Binding-site contacts:
Ligand atom C15 contacts residue TRP145 of chain 1.B at 3.6 Å (hydrophobic).
Ligand atom C19 contacts residue GLN36 of chain 1.C at 3.3 Å.
Ligand atom C20 contacts residue GLN36 of chain 1.C at 3.2 Å.
Ligand atom C4 contacts residue CYS189 of chain 1.B at 3.8 Å (hydrophobic).
Ligand atom C7 contacts residue CYS189 of chain 1.B at 3.8 Å (hydrophobic).
Ligand atom C12 contacts residue TYR53 of chain 1.C at 3.6 Å (hydrophobic).
Ligand atom C7 contacts residue ILE116 of chain 1.C at 3.6 Å (hydrophobic).
Ligand atom C19 contacts residue TYR91 of chain 1.B at 3.3 Å (hydrophobic).
Ligand atom C19 contacts residue TRP145 of chain 1.B at 3.9 Å (hydrophobic).
Ligand atom C2 contacts residue CYS188 of chain 1.B at 3.8 Å (hydrophobic).
Ligand atom C18 contacts residue TRP145 of chain 1.B at 3.4 Å (hydrophobic).
Ligand atom C20 contacts residue TYR53 of chain 1.C at 3.6 Å (hydrophobic).
Ligand atom C22 contacts residue SER165 of chain 1.C at 3.9 Å.
Ligand atom C21 contacts residue TYR53 of chain 1.C at 3.3 Å (hydrophobic).
Ligand atom C9 contacts residue TRP145 of chain 1.B at 3.5 Å (hydrophobic).
Ligand atom C3 contacts residue ILE116 of chain 1.C at 3.8 Å (hydrophobic).
Ligand atom C4 contacts residue MET114 of chain 1.C at 3.3 Å (hydrophobic).
Ligand atom C23 contacts residue TYR186 of chain 1.B at 3.9 Å (hydrophobic).
Ligand atom C14 contacts residue TYR193 of chain 1.B at 3.5 Å (hydrophobic).
Ligand atom C3 contacts residue MET114 of chain 1.C at 3.9 Å (hydrophobic).
Ligand atom C17 contacts residue TYR53 of chain 1.C at 3.9 Å (hydrophobic).
Ligand atom C23 contacts residue TYR91 of chain 1.B at 3.3 Å (hydrophobic).
Ligand atom C19 contacts residue TYR53 of chain 1.C at 3.9 Å (hydrophobic).
Ligand atom C2 contacts residue ILE116 of chain 1.C at 3.6 Å (hydrophobic).
Ligand atom C2 contacts residue CYS189 of chain 1.B at 3.6 Å (hydrophobic).
Ligand atom C1 contacts residue CYS188 of chain 1.B at 3.8 Å (hydrophobic).
Ligand atom C5 contacts residue VAL106 of chain 1.C at 3.8 Å (hydrophobic).
Ligand atom C14 contacts residue TRP145 of chain 1.B at 3.1 Å (hydrophobic).
Ligand atom C18 contacts residue TYR91 of chain 1.B at 3.9 Å (hydrophobic).
Ligand atom C10 contacts residue TRP145 of chain 1.B at 3.3 Å (hydrophobic).
Ligand atom C3 contacts residue CYS188 of chain 1.B at 3.7 Å (hydrophobic).
Ligand atom C22 contacts residue TYR53 of chain 1.C at 3.5 Å (hydrophobic).
Ligand atom C6 contacts residue ILE116 of chain 1.C at 3.9 Å (hydrophobic).
Ligand atom C7 contacts residue TYR193 of chain 1.B at 3.6 Å (hydrophobic).
Ligand atom C3 contacts residue CYS189 of chain 1.B at 3.6 Å (hydrophobic).
Ligand atom O3 contacts residue TYR186 of chain 1.B at 3.0 Å.
Ligand atom C6 contacts residue TYR193 of chain 1.B at 3.4 Å (hydrophobic).
Ligand atom C13 contacts residue TYR193 of chain 1.B at 3.8 Å (hydrophobic).
Ligand atom C21 contacts residue SER165 of chain 1.C at 3.5 Å.
Ligand atom O2 contacts residue CYS188 of chain 1.B at 3.4 Å.

This protein binds this small molecule.
Small molecule (SMILES): C[N+]1(C[C@H](O)c2ccccc2)[C@@H]2CC[C@H]1CC(OC(=O)c1ccccc1)C2

Sequence of chain 1.B:
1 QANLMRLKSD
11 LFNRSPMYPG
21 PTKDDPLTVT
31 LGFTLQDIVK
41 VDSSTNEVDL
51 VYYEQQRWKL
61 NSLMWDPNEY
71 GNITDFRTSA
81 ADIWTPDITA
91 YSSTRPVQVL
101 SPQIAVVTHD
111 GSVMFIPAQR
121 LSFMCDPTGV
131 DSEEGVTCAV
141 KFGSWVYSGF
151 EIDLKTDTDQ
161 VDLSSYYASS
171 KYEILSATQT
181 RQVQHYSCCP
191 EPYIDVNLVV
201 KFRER

Sequence of chain 1.C:
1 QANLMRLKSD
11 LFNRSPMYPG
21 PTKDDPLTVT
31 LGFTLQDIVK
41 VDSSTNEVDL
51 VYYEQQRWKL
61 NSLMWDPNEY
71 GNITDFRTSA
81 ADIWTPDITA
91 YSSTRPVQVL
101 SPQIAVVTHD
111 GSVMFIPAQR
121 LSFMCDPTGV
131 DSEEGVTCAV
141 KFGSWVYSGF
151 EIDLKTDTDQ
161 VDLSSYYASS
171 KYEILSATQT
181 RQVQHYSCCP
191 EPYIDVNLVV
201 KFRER